Binding-site contacts:
Ligand atom C5 contacts residue TRP285 of chain 1.PA at 3.4 Å (hydrophobic).
Ligand atom O2 contacts residue ASN252 of chain 1.OA at 3.3 Å (h-bond).
Ligand atom C4 contacts residue TRP285 of chain 1.PA at 2.8 Å (hydrophobic).
Ligand atom C1 contacts residue ASN252 of chain 1.OA at 4.0 Å.
Ligand atom O4 contacts residue TRP285 of chain 1.PA at 1.4 Å.
Ligand atom O1 contacts residue ALA254 of chain 1.OA at 3.8 Å.
Ligand atom O1 contacts residue ASN252 of chain 1.OA at 3.2 Å (h-bond).
Ligand atom O1 contacts residue VAL255 of chain 1.OA at 3.3 Å.
Ligand atom C6 contacts residue ASP53 of chain 1.PA at 3.6 Å.
Ligand atom C2 contacts residue ASN252 of chain 1.OA at 4.2 Å.
Ligand atom O1 contacts residue TRP285 of chain 1.PA at 3.6 Å.
Ligand atom O2 contacts residue TRP285 of chain 1.PA at 4.3 Å.
Ligand atom C1 contacts residue TRP285 of chain 1.PA at 3.9 Å (hydrophobic).
Ligand atom C2 contacts residue TRP285 of chain 1.PA at 3.4 Å (hydrophobic).
Ligand atom O6 contacts residue TRP285 of chain 1.PA at 3.6 Å (h-bond).
Ligand atom O2 contacts residue VAL255 of chain 1.OA at 4.4 Å.
Ligand atom C6 contacts residue TRP285 of chain 1.PA at 3.2 Å (hydrophobic).
Ligand atom O5 contacts residue TRP285 of chain 1.PA at 3.2 Å.
Ligand atom O3 contacts residue TRP285 of chain 1.PA at 3.2 Å.
Ligand atom C3 contacts residue TRP285 of chain 1.PA at 3.5 Å (hydrophobic).
Ligand atom O5 contacts residue ASP53 of chain 1.PA at 4.1 Å.

Sequence of chain 1.PA:
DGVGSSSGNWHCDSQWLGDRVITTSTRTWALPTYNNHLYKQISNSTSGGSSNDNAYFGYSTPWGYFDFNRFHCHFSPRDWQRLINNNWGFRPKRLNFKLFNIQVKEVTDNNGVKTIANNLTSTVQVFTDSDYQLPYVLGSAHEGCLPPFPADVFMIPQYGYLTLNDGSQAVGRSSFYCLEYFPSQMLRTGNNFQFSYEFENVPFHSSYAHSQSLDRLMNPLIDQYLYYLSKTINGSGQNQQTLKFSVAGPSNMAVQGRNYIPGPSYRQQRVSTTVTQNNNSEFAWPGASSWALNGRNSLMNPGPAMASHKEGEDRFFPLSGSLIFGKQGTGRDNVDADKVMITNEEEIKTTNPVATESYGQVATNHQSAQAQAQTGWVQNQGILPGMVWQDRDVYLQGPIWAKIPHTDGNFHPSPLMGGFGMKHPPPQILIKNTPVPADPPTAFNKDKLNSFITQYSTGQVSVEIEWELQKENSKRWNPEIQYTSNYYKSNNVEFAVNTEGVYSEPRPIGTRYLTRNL

Sequence of chain 1.OA:
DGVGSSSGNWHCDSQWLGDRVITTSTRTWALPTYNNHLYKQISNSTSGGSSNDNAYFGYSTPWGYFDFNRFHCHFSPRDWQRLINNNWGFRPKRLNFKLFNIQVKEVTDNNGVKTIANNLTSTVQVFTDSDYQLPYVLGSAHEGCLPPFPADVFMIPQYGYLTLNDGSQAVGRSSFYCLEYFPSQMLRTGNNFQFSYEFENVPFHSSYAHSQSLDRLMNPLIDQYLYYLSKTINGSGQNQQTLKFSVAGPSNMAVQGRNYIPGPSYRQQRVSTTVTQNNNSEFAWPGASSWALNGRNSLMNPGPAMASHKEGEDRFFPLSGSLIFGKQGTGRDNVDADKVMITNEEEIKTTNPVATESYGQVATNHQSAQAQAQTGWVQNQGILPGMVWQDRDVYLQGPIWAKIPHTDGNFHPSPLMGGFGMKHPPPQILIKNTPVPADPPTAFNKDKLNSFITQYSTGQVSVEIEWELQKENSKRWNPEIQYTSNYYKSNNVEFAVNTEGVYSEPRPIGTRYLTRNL

The small molecule below binds the protein below.
Small molecule (SMILES): OC[C@H]1O[C@@H](O)[C@H](O)[C@@H](O)[C@H]1O